A small-molecule ligand and the protein it binds are described below.
Small molecule (SMILES): CC(=O)N[C@@H]1[C@@H](O)[C@H](O)[C@@H](CO)O[C@H]1O

Sequence of chain 1.E:
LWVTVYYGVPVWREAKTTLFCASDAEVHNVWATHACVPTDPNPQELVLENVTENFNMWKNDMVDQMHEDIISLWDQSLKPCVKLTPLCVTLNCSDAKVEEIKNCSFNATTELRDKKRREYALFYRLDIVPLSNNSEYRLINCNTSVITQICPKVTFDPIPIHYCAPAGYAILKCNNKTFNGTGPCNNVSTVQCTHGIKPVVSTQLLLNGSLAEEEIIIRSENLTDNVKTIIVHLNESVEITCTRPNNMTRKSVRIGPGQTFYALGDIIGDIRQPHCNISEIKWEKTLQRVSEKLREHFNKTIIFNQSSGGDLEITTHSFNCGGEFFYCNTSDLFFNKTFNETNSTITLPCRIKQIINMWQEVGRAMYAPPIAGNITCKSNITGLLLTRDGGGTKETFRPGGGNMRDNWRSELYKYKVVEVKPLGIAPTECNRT

Binding-site contacts:
Ligand atom C5 contacts residue THR200 of chain 1.E at 3.9 Å.
Ligand atom C4 contacts residue ASN198 of chain 1.E at 4.2 Å.
Ligand atom N2 contacts residue ASN198 of chain 1.E at 3.0 Å (h-bond).
Ligand atom C6 contacts residue THR200 of chain 1.E at 4.1 Å.
Ligand atom O5 contacts residue ASN198 of chain 1.E at 2.3 Å (h-bond).
Ligand atom C3 contacts residue ASN198 of chain 1.E at 3.8 Å.
Ligand atom C1 contacts residue ASN198 of chain 1.E at 1.4 Å.
Ligand atom C5 contacts residue ASN198 of chain 1.E at 3.6 Å.
Ligand atom C1 contacts residue THR200 of chain 1.E at 3.6 Å.
Ligand atom C8 contacts residue ILE236 of chain 1.E at 3.7 Å (hydrophobic).
Ligand atom C8 contacts residue SER238 of chain 1.E at 4.2 Å.
Ligand atom O7 contacts residue SER238 of chain 1.E at 4.2 Å.
Ligand atom C7 contacts residue ASN198 of chain 1.E at 3.1 Å.
Ligand atom O7 contacts residue ASN198 of chain 1.E at 3.4 Å (h-bond).
Ligand atom C8 contacts residue LEU241 of chain 1.E at 3.8 Å (hydrophobic).
Ligand atom O5 contacts residue THR200 of chain 1.E at 3.2 Å (h-bond).
Ligand atom C2 contacts residue ASN198 of chain 1.E at 2.4 Å.
Ligand atom C8 contacts residue ASN198 of chain 1.E at 3.6 Å.